Sequence of chain 1.B:
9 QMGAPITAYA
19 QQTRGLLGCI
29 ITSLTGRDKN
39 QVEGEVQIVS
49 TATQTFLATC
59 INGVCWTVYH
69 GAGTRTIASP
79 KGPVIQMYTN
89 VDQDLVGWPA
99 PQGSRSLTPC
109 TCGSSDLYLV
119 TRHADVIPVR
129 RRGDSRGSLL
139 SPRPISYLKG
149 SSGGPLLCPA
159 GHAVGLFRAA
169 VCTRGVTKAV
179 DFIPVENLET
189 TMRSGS

Binding-site contacts:
Ligand atom C2 contacts residue SER150 of chain 1.B at 2.4 Å.
Ligand atom C24 contacts residue CYS170 of chain 1.B at 3.5 Å (hydrophobic).
Ligand atom C5 contacts residue LEU146 of chain 1.B at 3.6 Å (hydrophobic).
Ligand atom C34 contacts residue HIS68 of chain 1.B at 3.7 Å.
Ligand atom C16 contacts residue ALA168 of chain 1.B at 3.4 Å (hydrophobic).
Ligand atom C11 contacts residue SER150 of chain 1.B at 3.1 Å.
Ligand atom O5 contacts residue SER150 of chain 1.B at 3.1 Å (h-bond).
Ligand atom C32 contacts residue HIS68 of chain 1.B at 3.7 Å.
Ligand atom O9 contacts residue ALA168 of chain 1.B at 3.5 Å (h-bond).
Ligand atom O9 contacts residue VAL169 of chain 1.B at 3.7 Å.
Ligand atom C23 contacts residue LYS147 of chain 1.B at 3.2 Å.
Ligand atom O1 contacts residue SER150 of chain 1.B at 2.6 Å.
Ligand atom N5 contacts residue ALA168 of chain 1.B at 3.4 Å (h-bond).
Ligand atom C38 contacts residue GLN52 of chain 1.B at 3.6 Å.
Ligand atom O2 contacts residue GLY148 of chain 1.B at 3.6 Å (h-bond).
Ligand atom C40 contacts residue GLN52 of chain 1.B at 3.3 Å.
Ligand atom O1 contacts residue HIS68 of chain 1.B at 2.6 Å (h-bond).
Ligand atom C6 contacts residue THR53 of chain 1.B at 3.3 Å.
Ligand atom C41 contacts residue HIS68 of chain 1.B at 3.6 Å.
Ligand atom C41 contacts residue GLN52 of chain 1.B at 3.3 Å.
Ligand atom O5 contacts residue LYS147 of chain 1.B at 3.7 Å.
Ligand atom C39 contacts residue GLN52 of chain 1.B at 3.6 Å.
Ligand atom C24 contacts residue ILE143 of chain 1.B at 3.5 Å (hydrophobic).
Ligand atom C36 contacts residue ARG166 of chain 1.B at 3.5 Å.
Ligand atom O13 contacts residue ALA168 of chain 1.B at 3.2 Å (h-bond).
Ligand atom C28 contacts residue VAL169 of chain 1.B at 3.7 Å (hydrophobic).
Ligand atom O5 contacts residue SER149 of chain 1.B at 3.0 Å (h-bond).
Ligand atom O3 contacts residue LYS147 of chain 1.B at 3.3 Å.
Ligand atom C13 contacts residue CYS170 of chain 1.B at 3.5 Å (hydrophobic).
Ligand atom O7 contacts residue GLN52 of chain 1.B at 3.2 Å (h-bond).
Ligand atom C8 contacts residue THR53 of chain 1.B at 3.5 Å.
Ligand atom C22 contacts residue CYS170 of chain 1.B at 3.6 Å (hydrophobic).
Ligand atom N7 contacts residue HIS68 of chain 1.B at 3.5 Å (h-bond).
Ligand atom O5 contacts residue GLY148 of chain 1.B at 2.6 Å (h-bond).
Ligand atom O9 contacts residue CYS170 of chain 1.B at 3.0 Å (h-bond).
Ligand atom C31 contacts residue HIS68 of chain 1.B at 3.7 Å.
Ligand atom C11 contacts residue GLY148 of chain 1.B at 3.6 Å.
Ligand atom O13 contacts residue ALA167 of chain 1.B at 3.2 Å.
Ligand atom O15 contacts residue SER150 of chain 1.B at 1.4 Å.
Ligand atom C7 contacts residue GLY148 of chain 1.B at 3.4 Å.

A small-molecule ligand and the protein it binds are described below.
Small molecule (SMILES): C=CC[C@H](NC(=O)[C@H](CC1CCCCC1)NC(=O)[C@@H](NC(=O)[C@H](CC(C)C)NC(=O)c1cnccn1)[C@@H](C)CC)C(O)(O)C(=O)N[C@@H](Cc1ccc(OP(=O)(O)O)cc1)C(=O)O